Sequence of chain 1.B:
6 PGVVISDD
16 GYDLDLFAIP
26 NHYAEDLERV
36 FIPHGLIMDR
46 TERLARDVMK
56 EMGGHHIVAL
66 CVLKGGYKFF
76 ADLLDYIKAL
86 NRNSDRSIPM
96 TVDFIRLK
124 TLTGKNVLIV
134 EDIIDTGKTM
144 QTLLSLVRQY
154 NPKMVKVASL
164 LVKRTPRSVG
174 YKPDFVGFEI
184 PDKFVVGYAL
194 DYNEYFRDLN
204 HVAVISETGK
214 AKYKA

Binding-site contacts:
Ligand atom O6 contacts residue PHE187 of chain 1.B at 3.5 Å.
Ligand atom C6 contacts residue ILE136 of chain 1.B at 3.5 Å (hydrophobic).
Ligand atom C5 contacts residue LYS166 of chain 1.B at 3.8 Å.
Ligand atom OAC contacts residue THR139 of chain 1.B at 3.5 Å (h-bond).
Ligand atom N2 contacts residue LEU193 of chain 1.B at 3.7 Å.
Ligand atom OAF contacts residue ASP138 of chain 1.B at 3.2 Å.
Ligand atom OAE contacts residue ILE137 of chain 1.B at 3.8 Å.
Ligand atom C6 contacts residue PHE187 of chain 1.B at 3.8 Å (hydrophobic).
Ligand atom OAE contacts residue ASP138 of chain 1.B at 2.9 Å (salt-bridge).
Ligand atom PAV contacts residue THR139 of chain 1.B at 3.4 Å.
Ligand atom PAV contacts residue THR142 of chain 1.B at 3.6 Å.
Ligand atom OAC contacts residue THR142 of chain 1.B at 2.5 Å (h-bond).
Ligand atom O6 contacts residue VAL188 of chain 1.B at 2.9 Å (h-bond).
Ligand atom N2 contacts residue VAL188 of chain 1.B at 3.5 Å (h-bond).
Ligand atom OAE contacts residue THR139 of chain 1.B at 3.1 Å (h-bond).
Ligand atom CAH contacts residue ILE136 of chain 1.B at 3.7 Å (hydrophobic).
Ligand atom N1 contacts residue VAL188 of chain 1.B at 2.8 Å (h-bond).
Ligand atom N1 contacts residue PHE187 of chain 1.B at 3.7 Å.
Ligand atom O6 contacts residue LYS166 of chain 1.B at 3.0 Å (salt-bridge).
Ligand atom C6 contacts residue VAL188 of chain 1.B at 3.7 Å (hydrophobic).
Ligand atom OAC contacts residue LYS141 of chain 1.B at 3.5 Å (salt-bridge).
Ligand atom PAV contacts residue ASP138 of chain 1.B at 3.7 Å.
Ligand atom C2 contacts residue PHE187 of chain 1.B at 3.4 Å (hydrophobic).
Ligand atom C2 contacts residue VAL188 of chain 1.B at 3.6 Å (hydrophobic).
Ligand atom OAE contacts residue LYS141 of chain 1.B at 3.7 Å.
Ligand atom N3 contacts residue PHE187 of chain 1.B at 3.7 Å.
Ligand atom OAE contacts residue GLY140 of chain 1.B at 2.6 Å (h-bond).
Ligand atom C5 contacts residue ILE136 of chain 1.B at 3.5 Å (hydrophobic).
Ligand atom N2 contacts residue ASP194 of chain 1.B at 3.3 Å (salt-bridge).
Ligand atom N7 contacts residue ILE136 of chain 1.B at 3.5 Å.
Ligand atom C6 contacts residue LYS166 of chain 1.B at 3.8 Å.
Ligand atom OAF contacts residue THR139 of chain 1.B at 2.7 Å (h-bond).
Ligand atom C8 contacts residue ASP138 of chain 1.B at 3.8 Å.
Ligand atom CAI contacts residue THR142 of chain 1.B at 3.7 Å.
Ligand atom PAV contacts residue GLY140 of chain 1.B at 3.7 Å.
Ligand atom O6 contacts residue LYS186 of chain 1.B at 3.5 Å (salt-bridge).
Ligand atom CAJ contacts residue THR142 of chain 1.B at 3.7 Å.
Ligand atom N2 contacts residue PHE187 of chain 1.B at 3.6 Å.
Ligand atom N7 contacts residue LYS166 of chain 1.B at 3.2 Å (salt-bridge).
Ligand atom O6 contacts residue ILE136 of chain 1.B at 3.5 Å.

This small molecule binds to this protein.
Small molecule (SMILES): Nc1nc2c(ncn2C[C@@H](CO)OCCP(=O)(O)O)c(=O)[nH]1